Binding-site contacts:
Ligand atom O7 contacts residue ASN57 of chain 1.A at 3.8 Å.
Ligand atom C8 contacts residue ASN57 of chain 1.A at 3.9 Å.
Ligand atom C4 contacts residue ASN57 of chain 1.A at 4.4 Å.
Ligand atom C3 contacts residue ARG14 of chain 1.A at 4.2 Å.
Ligand atom C3 contacts residue ASN57 of chain 1.A at 3.8 Å.
Ligand atom C2 contacts residue ASN57 of chain 1.A at 2.6 Å.
Ligand atom C1 contacts residue ASN57 of chain 1.A at 1.5 Å.
Ligand atom C5 contacts residue ARG14 of chain 1.A at 4.1 Å.
Ligand atom C5 contacts residue ASN57 of chain 1.A at 3.8 Å.
Ligand atom O4 contacts residue ARG14 of chain 1.A at 4.4 Å.
Ligand atom C1 contacts residue ARG14 of chain 1.A at 4.0 Å.
Ligand atom O5 contacts residue ARG14 of chain 1.A at 4.4 Å.
Ligand atom C7 contacts residue ASN57 of chain 1.A at 3.3 Å.
Ligand atom O5 contacts residue ASN57 of chain 1.A at 2.5 Å (h-bond).
Ligand atom N2 contacts residue ASN57 of chain 1.A at 2.9 Å (h-bond).
Ligand atom C4 contacts residue ARG14 of chain 1.A at 4.5 Å.

Sequence of chain 1.A:
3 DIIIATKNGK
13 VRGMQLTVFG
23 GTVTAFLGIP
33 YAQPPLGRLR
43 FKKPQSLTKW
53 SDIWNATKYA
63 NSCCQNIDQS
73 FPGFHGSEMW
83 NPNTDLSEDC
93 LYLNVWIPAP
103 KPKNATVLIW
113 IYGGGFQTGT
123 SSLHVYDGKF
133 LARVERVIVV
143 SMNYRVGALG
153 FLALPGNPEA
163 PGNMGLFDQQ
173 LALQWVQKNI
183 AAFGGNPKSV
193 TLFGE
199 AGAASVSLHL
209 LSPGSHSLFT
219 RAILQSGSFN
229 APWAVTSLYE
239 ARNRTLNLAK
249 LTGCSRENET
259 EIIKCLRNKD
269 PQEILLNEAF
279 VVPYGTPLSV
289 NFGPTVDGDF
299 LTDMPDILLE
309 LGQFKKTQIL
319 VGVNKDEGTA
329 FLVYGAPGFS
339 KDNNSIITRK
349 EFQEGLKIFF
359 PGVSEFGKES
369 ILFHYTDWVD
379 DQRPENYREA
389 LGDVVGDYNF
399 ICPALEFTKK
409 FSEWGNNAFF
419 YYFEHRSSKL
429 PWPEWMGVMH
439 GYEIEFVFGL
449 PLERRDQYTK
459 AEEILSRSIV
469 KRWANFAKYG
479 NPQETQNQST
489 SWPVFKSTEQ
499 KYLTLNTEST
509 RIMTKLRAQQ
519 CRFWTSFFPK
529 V

This small molecule binds to this protein.
Small molecule (SMILES): CC(=O)N[C@@H]1[C@@H](O)[C@H](O)[C@@H](CO)O[C@H]1O